A small-molecule ligand and the protein it binds are described below.
Small molecule (SMILES): CC(=O)N[C@H]1[C@H](O[C@H]2[C@H](O)[C@@H](NC(C)=O)CO[C@@H]2CO)O[C@H](CO)[C@@H](O[C@@H]2O[C@H](CO)[C@@H](O)[C@H](O)[C@@H]2O)[C@@H]1O

Binding-site contacts:
Ligand atom C8 contacts residue GLY75 of chain 49.F at 2.5 Å.
Ligand atom C1 contacts residue GLY75 of chain 49.F at 3.9 Å.
Ligand atom C5 contacts residue ASN96 of chain 49.F at 3.5 Å.
Ligand atom C7 contacts residue ASN77 of chain 49.F at 3.8 Å.
Ligand atom O7 contacts residue ASN96 of chain 49.F at 3.4 Å (h-bond).
Ligand atom N2 contacts residue ASN96 of chain 49.F at 3.1 Å (h-bond).
Ligand atom C7 contacts residue NAG1 of chain 49.K at 4.3 Å.
Ligand atom C4 contacts residue ASN96 of chain 49.F at 4.2 Å.
Ligand atom O7 contacts residue GLY75 of chain 49.F at 4.0 Å.
Ligand atom C7 contacts residue ASN96 of chain 49.F at 3.5 Å.
Ligand atom N2 contacts residue GLY75 of chain 49.F at 2.6 Å (h-bond).
Ligand atom C7 contacts residue GLY75 of chain 49.F at 2.9 Å.
Ligand atom C8 contacts residue NAG1 of chain 49.K at 4.3 Å.
Ligand atom C2 contacts residue GLY75 of chain 49.F at 3.8 Å.
Ligand atom C3 contacts residue GLY75 of chain 49.F at 4.4 Å.
Ligand atom O7 contacts residue ASN77 of chain 49.F at 3.4 Å (h-bond).
Ligand atom C8 contacts residue ASN77 of chain 49.F at 3.7 Å.
Ligand atom C3 contacts residue ASN96 of chain 49.F at 3.8 Å.
Ligand atom O5 contacts residue ASN96 of chain 49.F at 2.2 Å (h-bond).
Ligand atom O7 contacts residue NAG1 of chain 49.K at 3.4 Å.
Ligand atom C8 contacts residue LYS76 of chain 49.F at 4.0 Å.
Ligand atom C1 contacts residue ASN96 of chain 49.F at 1.4 Å.
Ligand atom C2 contacts residue ASN96 of chain 49.F at 2.6 Å.

Sequence of chain 49.F:
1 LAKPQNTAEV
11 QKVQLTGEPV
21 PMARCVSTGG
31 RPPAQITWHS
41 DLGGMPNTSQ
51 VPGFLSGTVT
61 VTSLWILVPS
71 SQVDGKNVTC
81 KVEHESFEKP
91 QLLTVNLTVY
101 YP